Binding-site contacts:
Ligand atom C21 contacts residue ALA84 of chain 1.A at 3.7 Å (hydrophobic).
Ligand atom C12 contacts residue LEU209 of chain 1.A at 3.3 Å (hydrophobic).
Ligand atom C20 contacts residue CYS136 of chain 1.A at 3.5 Å (hydrophobic).
Ligand atom C20 contacts residue GLU134 of chain 1.A at 3.1 Å.
Ligand atom C03 contacts residue ASP220 of chain 1.A at 3.1 Å.
Ligand atom C16 contacts residue CYS136 of chain 1.A at 3.5 Å (hydrophobic).
Ligand atom N31 contacts residue MET107 of chain 1.A at 3.6 Å.
Ligand atom C04 contacts residue ASP220 of chain 1.A at 3.1 Å.
Ligand atom C32 contacts residue GLU103 of chain 1.A at 3.4 Å.
Ligand atom C16 contacts residue TYR135 of chain 1.A at 3.7 Å (hydrophobic).
Ligand atom C13 contacts residue LEU209 of chain 1.A at 3.7 Å (hydrophobic).
Ligand atom O01 contacts residue LYS86 of chain 1.A at 3.5 Å (salt-bridge).
Ligand atom C07 contacts residue LEU209 of chain 1.A at 3.5 Å (hydrophobic).
Ligand atom C22 contacts residue THR133 of chain 1.A at 3.5 Å.
Ligand atom C06 contacts residue ASP220 of chain 1.A at 3.7 Å.
Ligand atom N15 contacts residue CYS136 of chain 1.A at 3.4 Å (h-bond).
Ligand atom N15 contacts residue GLY139 of chain 1.A at 3.7 Å.
Ligand atom N25 contacts residue MET107 of chain 1.A at 3.8 Å.
Ligand atom C07 contacts residue PHE221 of chain 1.A at 3.6 Å (hydrophobic).
Ligand atom C16 contacts residue GLY139 of chain 1.A at 3.6 Å.
Ligand atom O09 contacts residue VAL66 of chain 1.A at 3.6 Å.
Ligand atom C02 contacts residue ASP220 of chain 1.A at 3.0 Å.
Ligand atom C13 contacts residue LEU58 of chain 1.A at 3.6 Å (hydrophobic).
Ligand atom C11 contacts residue LEU209 of chain 1.A at 3.5 Å (hydrophobic).
Ligand atom C32 contacts residue MET107 of chain 1.A at 3.7 Å (hydrophobic).
Ligand atom N19 contacts residue LEU209 of chain 1.A at 3.4 Å.
Ligand atom C26 contacts residue MET107 of chain 1.A at 3.6 Å (hydrophobic).
Ligand atom C21 contacts residue GLU134 of chain 1.A at 3.5 Å.
Ligand atom N27 contacts residue MET107 of chain 1.A at 3.7 Å.
Ligand atom C29 contacts residue LEU110 of chain 1.A at 3.5 Å (hydrophobic).
Ligand atom N19 contacts residue CYS136 of chain 1.A at 3.2 Å (h-bond).
Ligand atom C18 contacts residue LEU58 of chain 1.A at 3.7 Å (hydrophobic).
Ligand atom O01 contacts residue ASP220 of chain 1.A at 3.0 Å (salt-bridge).
Ligand atom C14 contacts residue CYS136 of chain 1.A at 2.9 Å (hydrophobic).
Ligand atom C16 contacts residue THR137 of chain 1.A at 3.6 Å.
Ligand atom C29 contacts residue CYS198 of chain 1.A at 3.5 Å (hydrophobic).
Ligand atom C20 contacts residue LEU209 of chain 1.A at 3.7 Å (hydrophobic).
Ligand atom C24 contacts residue ASP220 of chain 1.A at 3.4 Å.
Ligand atom C02 contacts residue MET107 of chain 1.A at 3.7 Å (hydrophobic).
Ligand atom N05 contacts residue ASP220 of chain 1.A at 3.0 Å (salt-bridge).

A small-molecule ligand and the protein it binds are described below.
Small molecule (SMILES): Cc1nc(-c2cnc(NC(C)C)n(C)c2=O)ccc1Oc1ccnc(-c2cnn(C)c2)c1

Sequence of chain 1.A:
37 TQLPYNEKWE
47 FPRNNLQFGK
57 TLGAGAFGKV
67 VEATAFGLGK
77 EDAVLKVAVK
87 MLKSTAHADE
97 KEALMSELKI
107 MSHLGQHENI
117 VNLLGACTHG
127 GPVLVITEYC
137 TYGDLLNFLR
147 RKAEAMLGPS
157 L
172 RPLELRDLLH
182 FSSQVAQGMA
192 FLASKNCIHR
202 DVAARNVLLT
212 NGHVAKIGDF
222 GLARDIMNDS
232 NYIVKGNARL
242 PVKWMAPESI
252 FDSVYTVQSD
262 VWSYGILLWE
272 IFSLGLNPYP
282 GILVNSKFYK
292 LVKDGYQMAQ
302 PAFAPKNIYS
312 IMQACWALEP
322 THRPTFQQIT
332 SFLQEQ